Sequence of chain 1.A:
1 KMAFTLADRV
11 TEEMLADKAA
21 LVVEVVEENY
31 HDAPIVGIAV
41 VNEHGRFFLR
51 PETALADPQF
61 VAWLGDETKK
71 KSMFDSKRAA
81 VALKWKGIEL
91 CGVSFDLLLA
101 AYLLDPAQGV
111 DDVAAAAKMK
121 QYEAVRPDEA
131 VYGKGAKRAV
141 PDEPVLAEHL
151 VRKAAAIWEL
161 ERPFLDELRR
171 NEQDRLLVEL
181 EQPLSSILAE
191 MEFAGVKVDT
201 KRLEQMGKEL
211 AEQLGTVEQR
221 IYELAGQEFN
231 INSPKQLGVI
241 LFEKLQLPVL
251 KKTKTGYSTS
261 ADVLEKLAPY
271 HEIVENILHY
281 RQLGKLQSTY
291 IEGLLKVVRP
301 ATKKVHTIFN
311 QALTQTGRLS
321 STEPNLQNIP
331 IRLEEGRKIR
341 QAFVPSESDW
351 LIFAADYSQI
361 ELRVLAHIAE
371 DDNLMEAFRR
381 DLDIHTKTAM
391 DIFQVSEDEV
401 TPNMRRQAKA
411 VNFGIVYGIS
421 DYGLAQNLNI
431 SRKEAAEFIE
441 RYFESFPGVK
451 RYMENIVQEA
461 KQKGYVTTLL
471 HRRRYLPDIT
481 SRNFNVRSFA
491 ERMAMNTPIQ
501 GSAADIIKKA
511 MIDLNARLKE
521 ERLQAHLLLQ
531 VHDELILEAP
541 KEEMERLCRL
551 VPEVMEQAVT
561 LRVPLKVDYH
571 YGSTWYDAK

Binding-site contacts:
Ligand atom O1G contacts residue DPO1 of chain 1.G at 0.4 Å (h-bond).
Ligand atom O3B contacts residue HIS385 of chain 1.A at 3.4 Å (h-bond).
Ligand atom O3B contacts residue DPO1 of chain 1.G at 0.2 Å (h-bond).
Ligand atom O5' contacts residue DPO1 of chain 1.G at 2.7 Å (h-bond).
Ligand atom O2B contacts residue CA1 of chain 1.I at 2.5 Å.
Ligand atom C5' contacts residue DPO1 of chain 1.G at 3.2 Å.
Ligand atom PG contacts residue DPO1 of chain 1.G at 0.1 Å.
Ligand atom O2G contacts residue CA1 of chain 1.I at 2.4 Å.
Ligand atom O2B contacts residue ILE360 of chain 1.A at 3.2 Å (h-bond).
Ligand atom O1A contacts residue DPO1 of chain 1.G at 2.5 Å (h-bond).
Ligand atom PA contacts residue DPO1 of chain 1.G at 1.7 Å.
Ligand atom O3G contacts residue ARG405 of chain 1.A at 3.0 Å (salt-bridge).
Ligand atom O2B contacts residue GLN359 of chain 1.A at 3.1 Å (h-bond).
Ligand atom O3B contacts residue GLN359 of chain 1.A at 3.3 Å (h-bond).
Ligand atom O4' contacts residue ARG318 of chain 1.A at 3.1 Å (salt-bridge).
Ligand atom O3' contacts residue PHE413 of chain 1.A at 3.0 Å.
Ligand atom O2B contacts residue DPO1 of chain 1.G at 0.1 Å (h-bond).
Ligand atom C5' contacts residue ASP533 of chain 1.A at 3.4 Å.
Ligand atom O1G contacts residue ARG405 of chain 1.A at 2.7 Å (salt-bridge).
Ligand atom O3' contacts residue DPO1 of chain 1.G at 2.8 Å (h-bond).
Ligand atom O2G contacts residue DPO1 of chain 1.G at 0.1 Å (h-bond).
Ligand atom O3G contacts residue DPO1 of chain 1.G at 0.6 Å (h-bond).
Ligand atom C3' contacts residue PHE413 of chain 1.A at 3.4 Å (hydrophobic).
Ligand atom O1B contacts residue HIS385 of chain 1.A at 2.9 Å (h-bond).
Ligand atom O1B contacts residue DPO1 of chain 1.G at 0.2 Å (h-bond).
Ligand atom O1G contacts residue LYS409 of chain 1.A at 2.9 Å (salt-bridge).
Ligand atom C2' contacts residue GLU361 of chain 1.A at 3.2 Å.
Ligand atom O3A contacts residue LYS409 of chain 1.A at 3.2 Å (salt-bridge).
Ligand atom O3' contacts residue GLU361 of chain 1.A at 3.4 Å (salt-bridge).
Ligand atom O3G contacts residue GLN359 of chain 1.A at 3.2 Å (h-bond).
Ligand atom N2 contacts residue TYR417 of chain 1.A at 3.2 Å.
Ligand atom O1B contacts residue PHE413 of chain 1.A at 3.3 Å.
Ligand atom O3A contacts residue DPO1 of chain 1.G at 0.2 Å (h-bond).
Ligand atom O2A contacts residue DPO1 of chain 1.G at 2.5 Å (h-bond).
Ligand atom PB contacts residue DPO1 of chain 1.G at 0.1 Å.
Ligand atom O2A contacts residue ASP533 of chain 1.A at 3.2 Å (salt-bridge).
Ligand atom O1A contacts residue LYS409 of chain 1.A at 2.8 Å (salt-bridge).
Ligand atom O2A contacts residue CA1 of chain 1.I at 2.4 Å.
Ligand atom O2B contacts residue TYR357 of chain 1.A at 3.4 Å (h-bond).
Ligand atom O1B contacts residue GLN359 of chain 1.A at 3.2 Å.

The protein below binds the small molecule below.
Small molecule (SMILES): Nc1nc2c(ncn2[C@H]2C[C@H](O)[C@@H](CO[P](=O)(O)O[P](=O)(O)OP(=O)(O)O)O2)c(=O)[nH]1